Sequence of chain 1.C:
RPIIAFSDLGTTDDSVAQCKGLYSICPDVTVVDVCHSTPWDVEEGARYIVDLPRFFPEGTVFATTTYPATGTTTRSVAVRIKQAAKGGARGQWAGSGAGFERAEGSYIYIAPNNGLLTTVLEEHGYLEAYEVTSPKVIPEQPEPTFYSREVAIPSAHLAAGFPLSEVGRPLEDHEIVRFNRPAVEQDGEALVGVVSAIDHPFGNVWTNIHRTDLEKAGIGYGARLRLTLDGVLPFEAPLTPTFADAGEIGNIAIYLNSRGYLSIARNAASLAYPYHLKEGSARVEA

This small molecule binds to this protein.
Small molecule (SMILES): CSCC[C@H](N)C(=O)O

Sequence of chain 1.B:
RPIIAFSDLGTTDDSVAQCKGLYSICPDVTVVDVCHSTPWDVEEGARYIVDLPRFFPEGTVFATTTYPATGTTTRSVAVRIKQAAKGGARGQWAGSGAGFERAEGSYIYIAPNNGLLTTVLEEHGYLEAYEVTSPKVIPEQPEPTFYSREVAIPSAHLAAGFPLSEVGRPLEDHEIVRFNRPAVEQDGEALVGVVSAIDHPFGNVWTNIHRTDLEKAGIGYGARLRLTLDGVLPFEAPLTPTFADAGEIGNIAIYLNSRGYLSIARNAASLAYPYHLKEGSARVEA

Binding-site contacts:
Ligand atom N contacts residue ASP21 of chain 1.B at 3.0 Å (salt-bridge).
Ligand atom CG contacts residue THR155 of chain 1.B at 3.7 Å.
Ligand atom O contacts residue SER23 of chain 1.B at 3.5 Å (h-bond).
Ligand atom SD contacts residue 5FD1 of chain 1.F at 3.2 Å (h-bond).
Ligand atom CB contacts residue SER23 of chain 1.B at 3.5 Å.
Ligand atom CE contacts residue ASN215 of chain 1.C at 4.1 Å.
Ligand atom OXT contacts residue THR155 of chain 1.B at 4.4 Å.
Ligand atom N contacts residue ASP210 of chain 1.C at 2.7 Å (salt-bridge).
Ligand atom O contacts residue ARG270 of chain 1.C at 2.5 Å (salt-bridge).
Ligand atom CG contacts residue PHE156 of chain 1.B at 3.9 Å (hydrophobic).
Ligand atom CE contacts residue 5FD1 of chain 1.F at 3.9 Å.
Ligand atom N contacts residue SER23 of chain 1.B at 3.2 Å (h-bond).
Ligand atom OXT contacts residue TRP217 of chain 1.C at 3.8 Å.
Ligand atom OXT contacts residue ARG270 of chain 1.C at 4.2 Å.
Ligand atom C contacts residue SER269 of chain 1.C at 3.2 Å.
Ligand atom CG contacts residue LEU17 of chain 1.B at 4.4 Å (hydrophobic).
Ligand atom CA contacts residue ASP21 of chain 1.B at 4.4 Å.
Ligand atom CE contacts residue THR155 of chain 1.B at 3.8 Å.
Ligand atom CE contacts residue PHE254 of chain 1.C at 3.9 Å (hydrophobic).
Ligand atom CB contacts residue PHE213 of chain 1.C at 4.2 Å (hydrophobic).
Ligand atom C contacts residue ASP210 of chain 1.C at 4.4 Å.
Ligand atom N contacts residue TRP217 of chain 1.C at 3.8 Å.
Ligand atom CE contacts residue PHE213 of chain 1.C at 4.4 Å (hydrophobic).
Ligand atom C contacts residue ARG270 of chain 1.C at 3.6 Å.
Ligand atom CA contacts residue SER23 of chain 1.B at 3.8 Å.
Ligand atom SD contacts residue THR155 of chain 1.B at 3.5 Å (h-bond).
Ligand atom N contacts residue ARG270 of chain 1.C at 4.3 Å.
Ligand atom O contacts residue ASP21 of chain 1.B at 4.3 Å.
Ligand atom OXT contacts residue SER269 of chain 1.C at 2.5 Å (h-bond).
Ligand atom CA contacts residue TRP217 of chain 1.C at 4.0 Å (hydrophobic).
Ligand atom O contacts residue SER269 of chain 1.C at 3.1 Å (h-bond).
Ligand atom C contacts residue TRP217 of chain 1.C at 3.7 Å (hydrophobic).
Ligand atom CE contacts residue ASP210 of chain 1.C at 3.5 Å.
Ligand atom C contacts residue SER23 of chain 1.B at 4.1 Å.
Ligand atom CB contacts residue LEU17 of chain 1.B at 4.2 Å (hydrophobic).
Ligand atom O contacts residue TRP217 of chain 1.C at 4.0 Å.
Ligand atom CG contacts residue 5FD1 of chain 1.F at 3.9 Å.
Ligand atom SD contacts residue PHE213 of chain 1.C at 3.7 Å.
Ligand atom O contacts residue PHE156 of chain 1.B at 4.3 Å.
Ligand atom CA contacts residue ASP210 of chain 1.C at 3.4 Å.